The small molecule below binds the protein below.
Small molecule (SMILES): CC(C)(O)c1cn(-c2ccc(-c3cccc(S(C)(=O)=O)c3)cc2)c(C(C)(C)c2ccccc2Cl)n1

Sequence of chain 1.A:
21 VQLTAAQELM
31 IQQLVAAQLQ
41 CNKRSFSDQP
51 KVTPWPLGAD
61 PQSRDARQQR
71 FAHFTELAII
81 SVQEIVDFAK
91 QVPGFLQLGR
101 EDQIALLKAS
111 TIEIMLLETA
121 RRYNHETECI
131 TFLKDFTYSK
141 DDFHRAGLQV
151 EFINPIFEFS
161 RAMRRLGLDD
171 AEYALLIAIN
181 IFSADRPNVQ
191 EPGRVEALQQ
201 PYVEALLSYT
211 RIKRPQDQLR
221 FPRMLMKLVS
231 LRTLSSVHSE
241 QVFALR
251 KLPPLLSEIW

Binding-site contacts:
Ligand atom C25 contacts residue GLU84 of chain 1.A at 3.4 Å.
Ligand atom C25 contacts residue SER81 of chain 1.A at 3.6 Å.
Ligand atom C26 contacts residue PHE132 of chain 1.A at 3.6 Å (hydrophobic).
Ligand atom C13 contacts residue LEU148 of chain 1.A at 3.7 Å (hydrophobic).
Ligand atom C23 contacts residue PHE132 of chain 1.A at 3.8 Å (hydrophobic).
Ligand atom C22 contacts residue THR119 of chain 1.A at 3.7 Å.
Ligand atom C21 contacts residue MET115 of chain 1.A at 3.8 Å (hydrophobic).
Ligand atom C23 contacts residue ARG122 of chain 1.A at 3.4 Å.
Ligand atom C15 contacts residue ALA78 of chain 1.A at 3.7 Å (hydrophobic).
Ligand atom C2 contacts residue LEU116 of chain 1.A at 3.5 Å (hydrophobic).
Ligand atom CL1 contacts residue HIS238 of chain 1.A at 3.7 Å.
Ligand atom C21 contacts residue THR119 of chain 1.A at 3.4 Å.
Ligand atom C21 contacts residue PHE132 of chain 1.A at 3.6 Å (hydrophobic).
Ligand atom C15 contacts residue PHE74 of chain 1.A at 3.6 Å (hydrophobic).
Ligand atom C24 contacts residue PHE132 of chain 1.A at 3.6 Å (hydrophobic).
Ligand atom C22 contacts residue PHE132 of chain 1.A at 3.8 Å (hydrophobic).
Ligand atom C26 contacts residue LEU77 of chain 1.A at 3.4 Å (hydrophobic).
Ligand atom O2 contacts residue PHE132 of chain 1.A at 3.7 Å.
Ligand atom C25 contacts residue ILE80 of chain 1.A at 3.6 Å (hydrophobic).
Ligand atom O3 contacts residue LEU133 of chain 1.A at 3.6 Å.
Ligand atom C8 contacts residue LEU148 of chain 1.A at 3.7 Å (hydrophobic).
Ligand atom O2 contacts residue ARG122 of chain 1.A at 2.9 Å (salt-bridge).
Ligand atom C22 contacts residue MET115 of chain 1.A at 3.8 Å (hydrophobic).
Ligand atom C13 contacts residue PHE71 of chain 1.A at 3.6 Å (hydrophobic).
Ligand atom C4 contacts residue ILE156 of chain 1.A at 3.7 Å (hydrophobic).
Ligand atom O1 contacts residue THR75 of chain 1.A at 3.3 Å (h-bond).
Ligand atom C17 contacts residue PHE74 of chain 1.A at 3.6 Å (hydrophobic).
Ligand atom C16 contacts residue ALA78 of chain 1.A at 3.7 Å (hydrophobic).
Ligand atom C9 contacts residue ILE156 of chain 1.A at 3.8 Å (hydrophobic).
Ligand atom C18 contacts residue PHE132 of chain 1.A at 3.8 Å (hydrophobic).
Ligand atom C2 contacts residue MET115 of chain 1.A at 3.7 Å (hydrophobic).
Ligand atom C22 contacts residue GLU118 of chain 1.A at 3.8 Å.
Ligand atom O2 contacts residue LEU133 of chain 1.A at 2.7 Å (h-bond).
Ligand atom C3 contacts residue THR119 of chain 1.A at 3.4 Å.
Ligand atom O3 contacts residue LEU77 of chain 1.A at 3.2 Å.
Ligand atom C25 contacts residue LEU77 of chain 1.A at 3.7 Å (hydrophobic).
Ligand atom O3 contacts residue PHE132 of chain 1.A at 3.6 Å.
Ligand atom C20 contacts residue PHE132 of chain 1.A at 3.6 Å (hydrophobic).
Ligand atom C28 contacts residue MET115 of chain 1.A at 3.6 Å (hydrophobic).
Ligand atom C27 contacts residue ALA78 of chain 1.A at 3.4 Å (hydrophobic).